Sequence of chain 1.F:
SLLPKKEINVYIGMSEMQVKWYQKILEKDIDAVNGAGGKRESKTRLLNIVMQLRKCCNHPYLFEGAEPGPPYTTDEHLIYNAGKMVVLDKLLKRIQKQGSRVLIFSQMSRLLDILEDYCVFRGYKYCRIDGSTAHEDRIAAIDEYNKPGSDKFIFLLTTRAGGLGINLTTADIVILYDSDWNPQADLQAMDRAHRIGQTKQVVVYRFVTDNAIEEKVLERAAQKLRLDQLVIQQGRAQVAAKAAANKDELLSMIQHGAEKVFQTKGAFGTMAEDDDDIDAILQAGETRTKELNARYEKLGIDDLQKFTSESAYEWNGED

Binding-site contacts:
Ligand atom CG contacts residue ASP119 of chain 1.F at 2.9 Å.
Ligand atom CB contacts residue THR76 of chain 1.F at 3.9 Å.
Ligand atom CD contacts residue GLU118 of chain 1.F at 3.7 Å.
Ligand atom CZ contacts residue THR76 of chain 1.F at 3.9 Å.
Ligand atom N contacts residue ASP119 of chain 1.F at 2.8 Å (salt-bridge).
Ligand atom CB contacts residue ASP119 of chain 1.F at 3.3 Å.
Ligand atom CE1 contacts residue GLU69 of chain 1.F at 3.9 Å.
Ligand atom O contacts residue ASP115 of chain 1.F at 3.9 Å.
Ligand atom CB contacts residue ASP119 of chain 1.F at 3.3 Å.
Ligand atom CG contacts residue ASP119 of chain 1.F at 3.4 Å.
Ligand atom NE contacts residue GLU69 of chain 1.F at 3.1 Å (salt-bridge).
Ligand atom CD contacts residue ASP119 of chain 1.F at 3.1 Å.
Ligand atom NH2 contacts residue GLU69 of chain 1.F at 2.4 Å (salt-bridge).
Ligand atom CA contacts residue ASP119 of chain 1.F at 3.8 Å.
Ligand atom CB contacts residue ILE116 of chain 1.F at 4.0 Å (hydrophobic).
Ligand atom CE1 contacts residue TYR74 of chain 1.F at 3.6 Å (hydrophobic).
Ligand atom CB contacts residue ASP115 of chain 1.F at 4.0 Å.
Ligand atom CG contacts residue GLU118 of chain 1.F at 3.5 Å.
Ligand atom NH2 contacts residue THR76 of chain 1.F at 3.9 Å.
Ligand atom CE contacts residue GLU118 of chain 1.F at 3.6 Å.
Ligand atom NZ contacts residue GLU118 of chain 1.F at 3.7 Å.
Ligand atom NH1 contacts residue THR76 of chain 1.F at 3.0 Å.
Ligand atom NE contacts residue TYR63 of chain 1.F at 3.9 Å.
Ligand atom CB contacts residue ASP119 of chain 1.F at 3.3 Å.
Ligand atom NE contacts residue LEU80 of chain 1.F at 3.9 Å.
Ligand atom C contacts residue ASP119 of chain 1.F at 3.8 Å.
Ligand atom NE contacts residue ASP119 of chain 1.F at 3.9 Å.
Ligand atom CB contacts residue GLU118 of chain 1.F at 3.8 Å.
Ligand atom CZ contacts residue ASP119 of chain 1.F at 3.8 Å.
Ligand atom NE2 contacts residue TYR74 of chain 1.F at 3.2 Å.
Ligand atom NH2 contacts residue THR75 of chain 1.F at 3.9 Å.
Ligand atom N contacts residue ASP119 of chain 1.F at 3.1 Å (salt-bridge).
Ligand atom N contacts residue ASP115 of chain 1.F at 3.8 Å.
Ligand atom CA contacts residue ASP115 of chain 1.F at 3.9 Å.
Ligand atom CD contacts residue LEU80 of chain 1.F at 4.0 Å (hydrophobic).
Ligand atom CA contacts residue ASP119 of chain 1.F at 3.5 Å.
Ligand atom NH1 contacts residue ASP119 of chain 1.F at 2.8 Å (salt-bridge).
Ligand atom CZ contacts residue GLU69 of chain 1.F at 3.5 Å.
Ligand atom CB contacts residue ASP115 of chain 1.F at 3.9 Å.
Ligand atom CA contacts residue ASP119 of chain 1.F at 4.0 Å.

A protein and the small-molecule ligand that binds it are described below.
Small molecule (SMILES): C[C@H](NC(=O)CN)C(=O)N[C@@H](CCCCN)C(=O)N[C@@H](CCCN=C(N)N)C(=O)N[C@H](C=O)CC1=NC=NC1